A protein and the small-molecule ligand that binds it are described below.
Small molecule (SMILES): CC(=O)N[C@H]1[C@H](O[C@H]2[C@H](O)[C@@H](NC(C)=O)CO[C@@H]2CO)O[C@H](CO)[C@@H](O[C@H]2O[C@H](CO)[C@@H](O)[C@H](O)[C@@H]2O)[C@@H]1O

Sequence of chain 1.C:
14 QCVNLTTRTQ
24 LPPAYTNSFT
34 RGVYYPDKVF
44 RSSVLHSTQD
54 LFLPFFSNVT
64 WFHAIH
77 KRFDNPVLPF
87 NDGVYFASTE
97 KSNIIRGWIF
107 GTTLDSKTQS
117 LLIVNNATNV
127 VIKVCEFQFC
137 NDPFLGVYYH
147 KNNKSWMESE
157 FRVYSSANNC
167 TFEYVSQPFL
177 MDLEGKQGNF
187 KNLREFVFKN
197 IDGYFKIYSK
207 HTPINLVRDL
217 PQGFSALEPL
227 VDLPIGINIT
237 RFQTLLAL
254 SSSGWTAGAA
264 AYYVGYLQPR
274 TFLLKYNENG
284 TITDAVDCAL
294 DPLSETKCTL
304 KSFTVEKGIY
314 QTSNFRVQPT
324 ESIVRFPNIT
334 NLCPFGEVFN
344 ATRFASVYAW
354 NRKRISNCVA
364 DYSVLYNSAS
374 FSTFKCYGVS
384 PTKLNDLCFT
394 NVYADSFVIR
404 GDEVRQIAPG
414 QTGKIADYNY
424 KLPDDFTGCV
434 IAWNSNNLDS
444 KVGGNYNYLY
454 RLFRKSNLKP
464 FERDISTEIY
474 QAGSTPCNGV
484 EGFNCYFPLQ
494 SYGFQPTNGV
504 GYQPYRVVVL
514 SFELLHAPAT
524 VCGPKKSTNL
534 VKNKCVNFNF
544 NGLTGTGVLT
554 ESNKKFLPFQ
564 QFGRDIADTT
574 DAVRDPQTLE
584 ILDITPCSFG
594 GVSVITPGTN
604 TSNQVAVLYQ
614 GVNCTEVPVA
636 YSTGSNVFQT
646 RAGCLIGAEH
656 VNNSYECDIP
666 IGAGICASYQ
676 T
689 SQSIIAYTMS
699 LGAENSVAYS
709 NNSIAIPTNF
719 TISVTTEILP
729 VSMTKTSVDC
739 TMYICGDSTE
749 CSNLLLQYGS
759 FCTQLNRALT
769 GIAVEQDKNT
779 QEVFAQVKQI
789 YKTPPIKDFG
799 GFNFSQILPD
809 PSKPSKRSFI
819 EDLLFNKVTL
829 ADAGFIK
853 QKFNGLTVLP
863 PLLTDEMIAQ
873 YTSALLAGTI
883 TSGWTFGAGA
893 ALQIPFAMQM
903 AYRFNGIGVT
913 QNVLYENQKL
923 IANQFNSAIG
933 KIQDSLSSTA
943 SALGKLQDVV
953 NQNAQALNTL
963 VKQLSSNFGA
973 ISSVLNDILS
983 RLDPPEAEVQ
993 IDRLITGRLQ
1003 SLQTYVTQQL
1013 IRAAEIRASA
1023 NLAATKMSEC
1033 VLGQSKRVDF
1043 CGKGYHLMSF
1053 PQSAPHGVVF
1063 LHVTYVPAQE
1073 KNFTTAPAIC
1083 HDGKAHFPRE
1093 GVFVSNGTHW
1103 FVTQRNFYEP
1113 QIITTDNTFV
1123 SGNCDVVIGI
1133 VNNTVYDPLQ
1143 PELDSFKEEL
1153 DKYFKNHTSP

Binding-site contacts:
Ligand atom C2 contacts residue ASN1098 of chain 1.C at 2.4 Å.
Ligand atom C8 contacts residue HIS1101 of chain 1.C at 3.7 Å.
Ligand atom C3 contacts residue ASN1098 of chain 1.C at 3.8 Å.
Ligand atom O7 contacts residue ASN1098 of chain 1.C at 2.9 Å (h-bond).
Ligand atom C4 contacts residue HIS1101 of chain 1.C at 4.3 Å.
Ligand atom C5 contacts residue PHE1103 of chain 1.C at 4.3 Å (hydrophobic).
Ligand atom O4 contacts residue HIS1101 of chain 1.C at 4.2 Å.
Ligand atom N2 contacts residue THR1100 of chain 1.C at 3.6 Å.
Ligand atom C1 contacts residue ASN1098 of chain 1.C at 1.4 Å.
Ligand atom O5 contacts residue PHE1103 of chain 1.C at 3.9 Å.
Ligand atom C5 contacts residue HIS1101 of chain 1.C at 3.4 Å.
Ligand atom O6 contacts residue PHE1103 of chain 1.C at 3.9 Å.
Ligand atom C3 contacts residue THR1100 of chain 1.C at 4.0 Å.
Ligand atom C4 contacts residue ASN1098 of chain 1.C at 4.2 Å.
Ligand atom C2 contacts residue THR1100 of chain 1.C at 4.0 Å.
Ligand atom N2 contacts residue ASN1098 of chain 1.C at 2.9 Å (h-bond).
Ligand atom C6 contacts residue HIS1101 of chain 1.C at 4.0 Å.
Ligand atom C3 contacts residue HIS1101 of chain 1.C at 4.4 Å.
Ligand atom C8 contacts residue ASN1098 of chain 1.C at 3.6 Å.
Ligand atom C6 contacts residue PHE1103 of chain 1.C at 3.6 Å (hydrophobic).
Ligand atom O7 contacts residue HIS1101 of chain 1.C at 4.0 Å.
Ligand atom C7 contacts residue HIS1101 of chain 1.C at 4.0 Å.
Ligand atom O5 contacts residue ASN1098 of chain 1.C at 2.4 Å (h-bond).
Ligand atom C1 contacts residue HIS1101 of chain 1.C at 4.2 Å.
Ligand atom C5 contacts residue ASN1098 of chain 1.C at 3.7 Å.
Ligand atom C1 contacts residue THR1100 of chain 1.C at 3.8 Å.
Ligand atom C7 contacts residue ASN1098 of chain 1.C at 3.1 Å.
Ligand atom O5 contacts residue HIS1101 of chain 1.C at 3.9 Å.